This small molecule binds to this protein.
Small molecule (SMILES): Cc1ccc(NC(=O)c2ccc(CN3CCN(C)CC3)cc2)cc1Nc1nccc(-c2cccnc2)n1

Sequence of chain 2.A:
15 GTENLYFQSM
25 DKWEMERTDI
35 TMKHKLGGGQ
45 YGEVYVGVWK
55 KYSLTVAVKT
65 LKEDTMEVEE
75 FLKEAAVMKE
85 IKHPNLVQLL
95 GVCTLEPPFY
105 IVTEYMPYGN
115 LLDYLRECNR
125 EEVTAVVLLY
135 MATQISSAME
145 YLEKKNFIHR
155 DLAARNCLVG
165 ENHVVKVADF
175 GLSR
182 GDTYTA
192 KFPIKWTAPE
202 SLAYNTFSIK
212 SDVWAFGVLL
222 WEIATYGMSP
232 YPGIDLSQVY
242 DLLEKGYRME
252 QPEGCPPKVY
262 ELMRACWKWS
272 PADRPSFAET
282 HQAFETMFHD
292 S

Binding-site contacts:
Ligand atom N51 contacts residue HIS153 of chain 2.A at 3.2 Å (h-bond).
Ligand atom C54 contacts residue HIS153 of chain 2.A at 3.7 Å.
Ligand atom C11 contacts residue PHE174 of chain 2.A at 3.4 Å (hydrophobic).
Ligand atom C22 contacts residue ASP173 of chain 2.A at 3.4 Å.
Ligand atom C20 contacts residue ALA61 of chain 2.A at 3.6 Å (hydrophobic).
Ligand atom C53 contacts residue ASP173 of chain 2.A at 3.3 Å.
Ligand atom O29 contacts residue ALA172 of chain 2.A at 3.4 Å.
Ligand atom C4 contacts residue MET110 of chain 2.A at 3.7 Å (hydrophobic).
Ligand atom C20 contacts residue THR107 of chain 2.A at 3.7 Å.
Ligand atom N51 contacts residue ILE152 of chain 2.A at 2.8 Å (h-bond).
Ligand atom O29 contacts residue VAL91 of chain 2.A at 3.3 Å.
Ligand atom N21 contacts residue GLU78 of chain 2.A at 2.9 Å (salt-bridge).
Ligand atom C29 contacts residue ASP173 of chain 2.A at 3.6 Å.
Ligand atom C50 contacts residue ILE152 of chain 2.A at 3.1 Å (hydrophobic).
Ligand atom C54 contacts residue ILE152 of chain 2.A at 3.4 Å (hydrophobic).
Ligand atom C25 contacts residue GLU78 of chain 2.A at 3.4 Å.
Ligand atom N3 contacts residue TYR109 of chain 2.A at 3.6 Å.
Ligand atom C18 contacts residue ILE105 of chain 2.A at 3.7 Å (hydrophobic).
Ligand atom C20 contacts residue LYS63 of chain 2.A at 3.5 Å.
Ligand atom N3 contacts residue MET110 of chain 2.A at 2.9 Å (h-bond).
Ligand atom C12 contacts residue TYR45 of chain 2.A at 3.7 Å (hydrophobic).
Ligand atom C17 contacts residue GLU78 of chain 2.A at 3.2 Å.
Ligand atom C49 contacts residue ILE152 of chain 2.A at 3.5 Å (hydrophobic).
Ligand atom C19 contacts residue THR107 of chain 2.A at 3.5 Å.
Ligand atom C14 contacts residue THR107 of chain 2.A at 3.5 Å.
Ligand atom C17 contacts residue MET82 of chain 2.A at 3.7 Å (hydrophobic).
Ligand atom N13 contacts residue THR107 of chain 2.A at 3.0 Å (h-bond).
Ligand atom N10 contacts residue PHE174 of chain 2.A at 3.5 Å.
Ligand atom C52 contacts residue ASP173 of chain 2.A at 3.1 Å.
Ligand atom O29 contacts residue ASP173 of chain 2.A at 2.8 Å (salt-bridge).
Ligand atom N8 contacts residue ALA61 of chain 2.A at 3.6 Å.
Ligand atom C16 contacts residue GLU78 of chain 2.A at 3.4 Å.
Ligand atom C11 contacts residue VAL48 of chain 2.A at 3.7 Å (hydrophobic).
Ligand atom C20 contacts residue ILE105 of chain 2.A at 3.7 Å (hydrophobic).
Ligand atom C2 contacts residue TYR109 of chain 2.A at 3.7 Å (hydrophobic).
Ligand atom C52 contacts residue HIS153 of chain 2.A at 3.4 Å.
Ligand atom C2 contacts residue MET110 of chain 2.A at 3.1 Å (hydrophobic).
Ligand atom C18 contacts residue LYS63 of chain 2.A at 3.6 Å.
Ligand atom N21 contacts residue MET82 of chain 2.A at 3.4 Å (h-bond).
Ligand atom N21 contacts residue ASP173 of chain 2.A at 3.7 Å.